Sequence of chain 1.A:
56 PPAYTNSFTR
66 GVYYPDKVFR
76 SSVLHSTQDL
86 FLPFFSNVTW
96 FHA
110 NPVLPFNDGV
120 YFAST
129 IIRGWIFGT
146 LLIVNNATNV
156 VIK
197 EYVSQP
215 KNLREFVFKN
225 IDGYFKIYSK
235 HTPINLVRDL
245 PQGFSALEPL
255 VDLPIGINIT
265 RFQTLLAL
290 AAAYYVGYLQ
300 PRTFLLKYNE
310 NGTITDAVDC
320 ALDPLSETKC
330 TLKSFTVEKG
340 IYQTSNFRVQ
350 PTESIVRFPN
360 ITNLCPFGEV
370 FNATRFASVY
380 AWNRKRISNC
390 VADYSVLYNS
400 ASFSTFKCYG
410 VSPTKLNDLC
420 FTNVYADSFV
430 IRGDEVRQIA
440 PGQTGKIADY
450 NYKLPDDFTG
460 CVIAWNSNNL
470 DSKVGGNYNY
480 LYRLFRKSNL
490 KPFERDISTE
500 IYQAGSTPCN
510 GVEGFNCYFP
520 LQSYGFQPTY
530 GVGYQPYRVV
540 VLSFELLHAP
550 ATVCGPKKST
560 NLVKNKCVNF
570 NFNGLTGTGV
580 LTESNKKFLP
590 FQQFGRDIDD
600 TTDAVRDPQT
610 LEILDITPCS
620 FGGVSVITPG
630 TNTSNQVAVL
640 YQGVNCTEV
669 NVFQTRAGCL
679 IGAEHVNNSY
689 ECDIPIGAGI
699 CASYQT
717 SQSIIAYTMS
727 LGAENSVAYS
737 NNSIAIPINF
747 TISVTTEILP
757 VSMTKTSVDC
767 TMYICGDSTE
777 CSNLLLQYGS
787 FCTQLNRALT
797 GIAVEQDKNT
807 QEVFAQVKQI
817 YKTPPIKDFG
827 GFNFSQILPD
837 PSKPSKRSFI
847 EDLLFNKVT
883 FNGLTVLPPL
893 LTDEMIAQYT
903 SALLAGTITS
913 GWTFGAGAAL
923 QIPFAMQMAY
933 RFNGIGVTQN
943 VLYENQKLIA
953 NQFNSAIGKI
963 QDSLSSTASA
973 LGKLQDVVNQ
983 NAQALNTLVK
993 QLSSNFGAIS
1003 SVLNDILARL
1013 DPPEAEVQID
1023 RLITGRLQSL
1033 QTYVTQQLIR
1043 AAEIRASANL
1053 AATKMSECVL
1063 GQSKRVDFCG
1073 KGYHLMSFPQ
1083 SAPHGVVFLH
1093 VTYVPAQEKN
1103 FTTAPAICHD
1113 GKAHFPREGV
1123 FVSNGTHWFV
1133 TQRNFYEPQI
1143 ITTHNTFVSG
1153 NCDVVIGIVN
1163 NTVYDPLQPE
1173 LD

Binding-site contacts:
Ligand atom C1 contacts residue ASN737 of chain 1.C at 1.4 Å.
Ligand atom N2 contacts residue ASN737 of chain 1.C at 2.9 Å (h-bond).
Ligand atom C1 contacts residue ASP824 of chain 1.A at 3.5 Å.
Ligand atom C4 contacts residue ASN737 of chain 1.C at 4.2 Å.
Ligand atom O7 contacts residue ASN737 of chain 1.C at 3.1 Å (h-bond).
Ligand atom C3 contacts residue ASN737 of chain 1.C at 3.8 Å.
Ligand atom C7 contacts residue ASN737 of chain 1.C at 3.2 Å.
Ligand atom C8 contacts residue ASN737 of chain 1.C at 4.4 Å.
Ligand atom C2 contacts residue ASN737 of chain 1.C at 2.4 Å.
Ligand atom O5 contacts residue ASN737 of chain 1.C at 2.4 Å (h-bond).
Ligand atom C2 contacts residue ASP824 of chain 1.A at 4.2 Å.
Ligand atom C5 contacts residue ASP824 of chain 1.A at 4.4 Å.
Ligand atom O5 contacts residue ASP824 of chain 1.A at 3.1 Å (salt-bridge).
Ligand atom C8 contacts residue GLY1159 of chain 1.C at 3.6 Å.
Ligand atom C5 contacts residue ASN737 of chain 1.C at 3.6 Å.

Sequence of chain 1.C:
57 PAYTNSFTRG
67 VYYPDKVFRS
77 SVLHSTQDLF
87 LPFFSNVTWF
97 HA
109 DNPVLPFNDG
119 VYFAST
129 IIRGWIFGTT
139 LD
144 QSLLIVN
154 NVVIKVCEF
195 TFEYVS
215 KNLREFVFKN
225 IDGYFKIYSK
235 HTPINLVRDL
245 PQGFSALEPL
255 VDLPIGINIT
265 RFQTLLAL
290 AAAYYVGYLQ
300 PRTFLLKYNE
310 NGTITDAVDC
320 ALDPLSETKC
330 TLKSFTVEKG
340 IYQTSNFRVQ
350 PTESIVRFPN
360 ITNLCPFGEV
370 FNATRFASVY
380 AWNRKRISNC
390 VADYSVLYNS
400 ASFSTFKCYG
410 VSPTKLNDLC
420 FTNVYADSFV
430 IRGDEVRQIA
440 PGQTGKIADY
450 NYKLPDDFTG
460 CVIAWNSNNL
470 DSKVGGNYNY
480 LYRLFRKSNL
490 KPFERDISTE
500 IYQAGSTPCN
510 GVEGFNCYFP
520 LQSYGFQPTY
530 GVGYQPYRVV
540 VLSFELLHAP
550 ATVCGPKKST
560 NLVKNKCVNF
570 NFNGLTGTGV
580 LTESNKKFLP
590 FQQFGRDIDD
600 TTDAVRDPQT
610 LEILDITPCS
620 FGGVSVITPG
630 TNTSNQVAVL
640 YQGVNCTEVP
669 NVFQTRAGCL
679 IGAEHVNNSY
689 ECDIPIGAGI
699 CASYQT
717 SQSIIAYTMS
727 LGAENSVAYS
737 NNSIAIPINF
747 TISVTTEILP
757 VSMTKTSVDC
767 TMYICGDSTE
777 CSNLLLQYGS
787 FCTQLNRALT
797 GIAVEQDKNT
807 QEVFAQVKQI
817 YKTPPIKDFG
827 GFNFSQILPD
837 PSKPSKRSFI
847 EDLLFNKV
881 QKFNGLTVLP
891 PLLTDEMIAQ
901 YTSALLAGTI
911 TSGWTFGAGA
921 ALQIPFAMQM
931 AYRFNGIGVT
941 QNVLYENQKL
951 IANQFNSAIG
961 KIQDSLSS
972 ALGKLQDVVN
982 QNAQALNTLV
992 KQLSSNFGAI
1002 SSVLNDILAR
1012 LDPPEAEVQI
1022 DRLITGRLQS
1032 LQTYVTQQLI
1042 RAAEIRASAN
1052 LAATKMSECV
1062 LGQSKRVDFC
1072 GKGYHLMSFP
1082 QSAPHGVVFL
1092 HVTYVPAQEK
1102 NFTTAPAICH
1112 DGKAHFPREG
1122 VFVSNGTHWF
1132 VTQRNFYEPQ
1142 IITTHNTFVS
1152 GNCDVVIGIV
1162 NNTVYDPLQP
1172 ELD

The protein below binds the small molecule below.
Small molecule (SMILES): CC(=O)N[C@@H]1[C@@H](O)[C@H](O)[C@@H](CO)O[C@H]1O